Sequence of chain 1.A:
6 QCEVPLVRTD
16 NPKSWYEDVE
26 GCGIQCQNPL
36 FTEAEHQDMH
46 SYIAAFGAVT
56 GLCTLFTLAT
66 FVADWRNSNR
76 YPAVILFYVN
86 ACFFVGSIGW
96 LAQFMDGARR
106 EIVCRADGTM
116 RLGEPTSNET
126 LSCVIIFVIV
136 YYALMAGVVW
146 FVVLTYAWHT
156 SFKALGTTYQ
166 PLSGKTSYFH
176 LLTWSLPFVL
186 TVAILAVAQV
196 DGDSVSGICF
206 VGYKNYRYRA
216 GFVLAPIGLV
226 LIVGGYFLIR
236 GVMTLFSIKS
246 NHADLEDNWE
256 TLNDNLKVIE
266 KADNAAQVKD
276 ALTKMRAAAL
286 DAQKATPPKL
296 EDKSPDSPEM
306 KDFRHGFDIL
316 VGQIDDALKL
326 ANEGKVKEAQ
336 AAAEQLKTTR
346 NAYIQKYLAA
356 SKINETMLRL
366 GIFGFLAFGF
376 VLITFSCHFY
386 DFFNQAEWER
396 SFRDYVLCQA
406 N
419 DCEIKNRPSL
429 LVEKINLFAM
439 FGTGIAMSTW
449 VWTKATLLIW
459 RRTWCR

A small-molecule ligand and the protein it binds are described below.
Small molecule (SMILES): CNC1CCC(N(Cc2cccc(-c3ccncc3)c2)C(=O)c2sc3c(F)ccc(F)c3c2Cl)CC1

Binding-site contacts:
Ligand atom C13 contacts residue ASP198 of chain 1.A at 3.4 Å.
Ligand atom O1 contacts residue ASN33 of chain 1.A at 3.2 Å (h-bond).
Ligand atom O1 contacts residue PHE36 of chain 1.A at 3.6 Å.
Ligand atom C27 contacts residue MET115 of chain 1.A at 3.5 Å (hydrophobic).
Ligand atom C13 contacts residue TYR208 of chain 1.A at 3.5 Å (hydrophobic).
Ligand atom C21 contacts residue GLU431 of chain 1.A at 3.5 Å.
Ligand atom F1 contacts residue PRO34 of chain 1.A at 3.6 Å.
Ligand atom C22 contacts residue ASP198 of chain 1.A at 3.3 Å.
Ligand atom CL1 contacts residue TRP393 of chain 1.A at 3.6 Å.
Ligand atom C17 contacts residue TYR208 of chain 1.A at 3.3 Å (hydrophobic).
Ligand atom C15 contacts residue MET115 of chain 1.A at 3.1 Å (hydrophobic).
Ligand atom C15 contacts residue LEU117 of chain 1.A at 3.7 Å (hydrophobic).
Ligand atom C23 contacts residue ASP386 of chain 1.A at 3.4 Å.
Ligand atom C5 contacts residue LEU35 of chain 1.A at 3.5 Å (hydrophobic).
Ligand atom C22 contacts residue TYR208 of chain 1.A at 3.6 Å (hydrophobic).
Ligand atom C16 contacts residue LYS209 of chain 1.A at 3.7 Å.
Ligand atom C12 contacts residue TYR208 of chain 1.A at 3.4 Å (hydrophobic).
Ligand atom C2 contacts residue PHE397 of chain 1.A at 3.4 Å (hydrophobic).
Ligand atom C3 contacts residue PHE397 of chain 1.A at 3.4 Å (hydrophobic).
Ligand atom C23 contacts residue HIS383 of chain 1.A at 3.5 Å.
Ligand atom C17 contacts residue GLN390 of chain 1.A at 3.5 Å.
Ligand atom C21 contacts residue TYR208 of chain 1.A at 3.5 Å (hydrophobic).
Ligand atom C27 contacts residue LYS209 of chain 1.A at 3.8 Å.
Ligand atom F2 contacts residue TRP393 of chain 1.A at 3.4 Å.
Ligand atom C24 contacts residue GLU394 of chain 1.A at 3.5 Å.
Ligand atom C25 contacts residue GLU394 of chain 1.A at 3.2 Å.
Ligand atom C14 contacts residue GLY197 of chain 1.A at 3.3 Å.
Ligand atom C27 contacts residue LEU117 of chain 1.A at 3.7 Å (hydrophobic).
Ligand atom C4 contacts residue LEU35 of chain 1.A at 3.6 Å (hydrophobic).
Ligand atom F2 contacts residue GLU394 of chain 1.A at 3.2 Å.
Ligand atom C10 contacts residue TYR208 of chain 1.A at 3.4 Å (hydrophobic).
Ligand atom O1 contacts residue ASP198 of chain 1.A at 3.8 Å.
Ligand atom S1 contacts residue ASN33 of chain 1.A at 3.3 Å (h-bond).
Ligand atom C19 contacts residue ASP386 of chain 1.A at 3.4 Å.
Ligand atom C10 contacts residue GLN390 of chain 1.A at 3.7 Å.
Ligand atom F1 contacts residue MET115 of chain 1.A at 3.3 Å.
Ligand atom N2 contacts residue ASP386 of chain 1.A at 3.1 Å (salt-bridge).
Ligand atom O1 contacts residue PRO426 of chain 1.A at 3.3 Å.
Ligand atom C26 contacts residue LYS209 of chain 1.A at 3.7 Å.
Ligand atom C28 contacts residue LYS209 of chain 1.A at 3.6 Å.